Sequence of chain 1.O:
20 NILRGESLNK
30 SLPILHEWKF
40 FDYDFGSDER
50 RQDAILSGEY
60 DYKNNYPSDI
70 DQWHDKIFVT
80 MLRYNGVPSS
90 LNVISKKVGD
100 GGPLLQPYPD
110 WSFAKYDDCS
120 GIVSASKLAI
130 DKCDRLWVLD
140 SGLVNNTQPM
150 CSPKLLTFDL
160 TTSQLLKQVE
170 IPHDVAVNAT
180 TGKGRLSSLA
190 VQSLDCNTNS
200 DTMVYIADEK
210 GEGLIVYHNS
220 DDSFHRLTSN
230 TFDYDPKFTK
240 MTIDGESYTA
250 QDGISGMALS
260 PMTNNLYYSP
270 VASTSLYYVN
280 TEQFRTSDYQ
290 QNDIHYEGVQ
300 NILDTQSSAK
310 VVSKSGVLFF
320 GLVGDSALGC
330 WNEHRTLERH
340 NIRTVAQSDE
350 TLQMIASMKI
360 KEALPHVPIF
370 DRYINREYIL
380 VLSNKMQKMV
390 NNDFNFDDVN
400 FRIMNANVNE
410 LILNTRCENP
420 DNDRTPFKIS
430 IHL

Binding-site contacts:
Ligand atom C7 contacts residue ILE373 of chain 1.M at 4.0 Å (hydrophobic).
Ligand atom C11 contacts residue 94R1 of chain 1.IB at 4.2 Å.
Ligand atom C28 contacts residue 94R1 of chain 1.IB at 3.6 Å.
Ligand atom C2 contacts residue VAL366 of chain 1.M at 3.9 Å (hydrophobic).
Ligand atom C3 contacts residue ILE373 of chain 1.M at 3.8 Å (hydrophobic).
Ligand atom C26 contacts residue PHE369 of chain 1.O at 3.7 Å (hydrophobic).
Ligand atom C6 contacts residue ILE373 of chain 1.M at 3.8 Å (hydrophobic).
Ligand atom C10 contacts residue ILE373 of chain 1.M at 3.9 Å (hydrophobic).
Ligand atom C22 contacts residue 94R1 of chain 1.LB at 4.2 Å.
Ligand atom C19 contacts residue 94R1 of chain 1.HB at 3.6 Å.
Ligand atom C11 contacts residue 94R1 of chain 1.HB at 4.1 Å.
Ligand atom C12 contacts residue 94R1 of chain 1.HB at 4.3 Å.
Ligand atom C21 contacts residue 94R1 of chain 1.IB at 3.7 Å.
Ligand atom C4 contacts residue PRO364 of chain 1.M at 3.7 Å (hydrophobic).
Ligand atom C4 contacts residue LEU363 of chain 1.M at 4.0 Å (hydrophobic).
Ligand atom C28 contacts residue ILE428 of chain 1.O at 4.1 Å (hydrophobic).
Ligand atom C3 contacts residue PRO364 of chain 1.M at 3.4 Å (hydrophobic).
Ligand atom C4 contacts residue ILE373 of chain 1.M at 4.2 Å (hydrophobic).
Ligand atom C5 contacts residue ILE373 of chain 1.M at 3.6 Å (hydrophobic).
Ligand atom C27 contacts residue ILE42 of chain 1.N at 3.8 Å (hydrophobic).
Ligand atom C22 contacts residue PHE426 of chain 1.O at 4.1 Å (hydrophobic).
Ligand atom C27 contacts residue ILE67 of chain 1.N at 4.3 Å (hydrophobic).
Ligand atom C15 contacts residue ILE430 of chain 1.M at 4.1 Å (hydrophobic).
Ligand atom C21 contacts residue 94R1 of chain 1.LB at 4.3 Å.
Ligand atom C27 contacts residue PHE426 of chain 1.O at 3.9 Å (hydrophobic).
Ligand atom C16 contacts residue PHE426 of chain 1.O at 3.8 Å (hydrophobic).
Ligand atom C1 contacts residue ILE373 of chain 1.M at 3.6 Å (hydrophobic).
Ligand atom O1 contacts residue VAL366 of chain 1.M at 3.6 Å.
Ligand atom C23 contacts residue 94R1 of chain 1.LB at 3.7 Å.
Ligand atom C6 contacts residue VAL50 of chain 1.N at 4.3 Å (hydrophobic).
Ligand atom C20 contacts residue 94R1 of chain 1.LB at 4.3 Å.
Ligand atom O1 contacts residue HIS365 of chain 1.M at 4.1 Å.
Ligand atom C9 contacts residue ILE373 of chain 1.M at 4.0 Å (hydrophobic).
Ligand atom C2 contacts residue PRO364 of chain 1.M at 4.2 Å (hydrophobic).
Ligand atom O1 contacts residue ARG375 of chain 1.M at 3.8 Å.
Ligand atom C2 contacts residue ILE373 of chain 1.M at 4.2 Å (hydrophobic).
Ligand atom C15 contacts residue VAL46 of chain 1.N at 4.2 Å (hydrophobic).
Ligand atom C7 contacts residue ILE430 of chain 1.M at 3.6 Å (hydrophobic).
Ligand atom C12 contacts residue 94R1 of chain 1.IB at 3.6 Å.
Ligand atom O1 contacts residue PRO364 of chain 1.M at 2.2 Å (h-bond).

This protein binds this small molecule.
Small molecule (SMILES): C=C(CC[C@@H](C)[C@H]1CC[C@H]2[C@@H]3CC=C4C[C@@H](O)CC[C@]4(C)[C@H]3CC[C@]12C)C(C)C

Sequence of chain 1.N:
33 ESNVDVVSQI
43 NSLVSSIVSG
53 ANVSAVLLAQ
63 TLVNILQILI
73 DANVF

Sequence of chain 1.M:
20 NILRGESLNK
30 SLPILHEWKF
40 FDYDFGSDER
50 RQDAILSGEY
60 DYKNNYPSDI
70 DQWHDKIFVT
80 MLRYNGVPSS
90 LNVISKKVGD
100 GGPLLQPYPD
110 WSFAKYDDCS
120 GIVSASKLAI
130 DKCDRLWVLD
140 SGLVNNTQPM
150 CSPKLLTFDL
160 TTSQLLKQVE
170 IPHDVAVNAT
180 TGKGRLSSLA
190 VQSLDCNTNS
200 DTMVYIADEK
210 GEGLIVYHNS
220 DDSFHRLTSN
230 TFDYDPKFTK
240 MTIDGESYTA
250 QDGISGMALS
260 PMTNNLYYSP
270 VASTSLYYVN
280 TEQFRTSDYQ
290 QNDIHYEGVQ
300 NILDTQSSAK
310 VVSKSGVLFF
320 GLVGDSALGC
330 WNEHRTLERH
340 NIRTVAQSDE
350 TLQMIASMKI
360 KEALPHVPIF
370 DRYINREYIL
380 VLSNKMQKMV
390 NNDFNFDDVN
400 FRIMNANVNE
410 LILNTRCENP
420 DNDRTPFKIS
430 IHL